A small-molecule ligand and the protein it binds are described below.
Small molecule (SMILES): CNC(=O)[C@H]1[C@H](C(=O)N[C@@H](CCC(N)=O)C(=O)N[C@@H](CC(N)=O)C(N)=O)[C@H]1c1ccc(OP(=O)(O)O)cc1

Binding-site contacts:
Ligand atom CAT contacts residue LEU68 of chain 1.A at 3.5 Å (hydrophobic).
Ligand atom PBL contacts residue SER44 of chain 1.A at 3.8 Å.
Ligand atom OAL contacts residue SER38 of chain 1.A at 2.5 Å (h-bond).
Ligand atom CAO contacts residue LYS57 of chain 1.A at 3.6 Å.
Ligand atom CAA contacts residue ARG15 of chain 1.A at 3.6 Å.
Ligand atom NAC contacts residue LYS57 of chain 1.A at 2.8 Å (salt-bridge).
Ligand atom OAM contacts residue ARG15 of chain 1.A at 2.6 Å (salt-bridge).
Ligand atom CAZ contacts residue LEU68 of chain 1.A at 3.7 Å (hydrophobic).
Ligand atom CAQ contacts residue LYS57 of chain 1.A at 3.6 Å.
Ligand atom N contacts residue HIS55 of chain 1.A at 2.9 Å (h-bond).
Ligand atom CBE contacts residue ARG15 of chain 1.A at 3.8 Å.
Ligand atom NAC contacts residue LEU68 of chain 1.A at 2.9 Å (h-bond).
Ligand atom CB contacts residue HIS55 of chain 1.A at 3.7 Å.
Ligand atom CG contacts residue GLN54 of chain 1.A at 3.7 Å.
Ligand atom CBE contacts residue LYS57 of chain 1.A at 3.7 Å.
Ligand atom CAZ contacts residue LYS57 of chain 1.A at 3.7 Å.
Ligand atom OAF contacts residue PHE56 of chain 1.A at 3.5 Å.
Ligand atom CBD contacts residue HIS55 of chain 1.A at 3.6 Å.
Ligand atom OAF contacts residue LYS57 of chain 1.A at 2.9 Å (salt-bridge).
Ligand atom OAM contacts residue ARG34 of chain 1.A at 2.8 Å (salt-bridge).
Ligand atom OAK contacts residue SER38 of chain 1.A at 3.5 Å (h-bond).
Ligand atom CBJ contacts residue HIS55 of chain 1.A at 3.4 Å.
Ligand atom PBL contacts residue SER38 of chain 1.A at 3.5 Å.
Ligand atom OAI contacts residue ARG15 of chain 1.A at 2.9 Å (salt-bridge).
Ligand atom PBL contacts residue ARG34 of chain 1.A at 3.7 Å.
Ligand atom OAK contacts residue SER36 of chain 1.A at 2.8 Å (h-bond).
Ligand atom OE1 contacts residue GLN54 of chain 1.A at 3.7 Å.
Ligand atom OAK contacts residue SER44 of chain 1.A at 3.0 Å (h-bond).
Ligand atom OAX contacts residue SER44 of chain 1.A at 3.1 Å (h-bond).
Ligand atom O contacts residue TRP69 of chain 1.A at 3.3 Å.
Ligand atom CG contacts residue PHE56 of chain 1.A at 3.8 Å (hydrophobic).
Ligand atom OAK contacts residue ARG34 of chain 1.A at 2.9 Å (salt-bridge).
Ligand atom CBH contacts residue TRP69 of chain 1.A at 3.7 Å (hydrophobic).
Ligand atom CAQ contacts residue HIS55 of chain 1.A at 3.7 Å.
Ligand atom C contacts residue TRP69 of chain 1.A at 3.8 Å (hydrophobic).
Ligand atom CBF contacts residue LYS57 of chain 1.A at 3.8 Å.
Ligand atom CAT contacts residue TRP69 of chain 1.A at 3.6 Å (hydrophobic).
Ligand atom CB contacts residue PHE56 of chain 1.A at 3.5 Å (hydrophobic).
Ligand atom CG contacts residue HIS55 of chain 1.A at 3.5 Å.
Ligand atom PBL contacts residue SER36 of chain 1.A at 3.8 Å.

Sequence of chain 1.A:
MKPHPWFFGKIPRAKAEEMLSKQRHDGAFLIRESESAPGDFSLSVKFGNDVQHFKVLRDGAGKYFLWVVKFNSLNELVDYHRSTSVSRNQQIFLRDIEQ